Sequence of chain 1.A:
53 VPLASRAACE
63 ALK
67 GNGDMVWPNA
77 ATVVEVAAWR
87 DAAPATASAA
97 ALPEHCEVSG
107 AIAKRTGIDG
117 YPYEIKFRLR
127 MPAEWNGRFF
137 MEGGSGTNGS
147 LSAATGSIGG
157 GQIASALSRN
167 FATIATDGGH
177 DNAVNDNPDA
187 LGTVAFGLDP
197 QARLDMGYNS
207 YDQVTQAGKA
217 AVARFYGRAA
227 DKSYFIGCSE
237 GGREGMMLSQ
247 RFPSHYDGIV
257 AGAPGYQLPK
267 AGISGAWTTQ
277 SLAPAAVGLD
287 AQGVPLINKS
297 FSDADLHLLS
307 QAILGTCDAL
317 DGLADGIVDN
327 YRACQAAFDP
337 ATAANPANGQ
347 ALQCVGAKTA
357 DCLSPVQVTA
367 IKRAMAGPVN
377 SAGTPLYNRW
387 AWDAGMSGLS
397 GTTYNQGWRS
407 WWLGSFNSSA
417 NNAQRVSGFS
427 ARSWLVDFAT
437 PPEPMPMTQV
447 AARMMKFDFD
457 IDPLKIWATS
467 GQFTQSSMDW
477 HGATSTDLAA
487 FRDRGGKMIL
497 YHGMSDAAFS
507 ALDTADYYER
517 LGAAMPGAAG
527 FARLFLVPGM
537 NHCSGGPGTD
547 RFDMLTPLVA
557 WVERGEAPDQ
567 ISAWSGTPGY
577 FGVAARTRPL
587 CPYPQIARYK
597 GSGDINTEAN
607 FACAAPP

A protein and the small-molecule ligand that binds it are described below.
Small molecule (SMILES): O=C(O)c1ccc(C(=O)OCCO)cc1

Binding-site contacts:
Ligand atom O2 contacts residue LEU264 of chain 1.A at 3.6 Å.
Ligand atom C9 contacts residue TRP407 of chain 1.A at 3.6 Å (hydrophobic).
Ligand atom C2 contacts residue ALA267 of chain 1.A at 3.8 Å (hydrophobic).
Ligand atom C2 contacts residue PHE434 of chain 1.A at 3.6 Å (hydrophobic).
Ligand atom C6 contacts residue GLY142 of chain 1.A at 3.4 Å.
Ligand atom O3 contacts residue SER426 of chain 1.A at 2.8 Å (h-bond).
Ligand atom O5 contacts residue SER235 of chain 1.A at 2.2 Å (h-bond).
Ligand atom C5 contacts residue LEU264 of chain 1.A at 3.8 Å (hydrophobic).
Ligand atom C10 contacts residue SER235 of chain 1.A at 1.4 Å.
Ligand atom C4 contacts residue PHE505 of chain 1.A at 3.8 Å (hydrophobic).
Ligand atom C1 contacts residue PHE434 of chain 1.A at 3.6 Å (hydrophobic).
Ligand atom C5 contacts residue GLY142 of chain 1.A at 3.8 Å.
Ligand atom O5 contacts residue SER141 of chain 1.A at 3.8 Å.
Ligand atom O1 contacts residue ALA267 of chain 1.A at 3.3 Å.
Ligand atom O1 contacts residue TRP430 of chain 1.A at 3.7 Å.
Ligand atom O2 contacts residue SER426 of chain 1.A at 3.2 Å (h-bond).
Ligand atom C3 contacts residue LEU264 of chain 1.A at 3.6 Å (hydrophobic).
Ligand atom C3 contacts residue SER426 of chain 1.A at 3.4 Å.
Ligand atom C7 contacts residue HIS538 of chain 1.A at 3.9 Å.
Ligand atom C1 contacts residue SER426 of chain 1.A at 3.0 Å.
Ligand atom C3 contacts residue ARG421 of chain 1.A at 3.6 Å.
Ligand atom O5 contacts residue GLY142 of chain 1.A at 3.7 Å.
Ligand atom C6 contacts residue SER235 of chain 1.A at 3.4 Å.
Ligand atom C8 contacts residue TRP407 of chain 1.A at 3.6 Å (hydrophobic).
Ligand atom C2 contacts residue SER426 of chain 1.A at 3.6 Å.
Ligand atom C8 contacts residue PHE505 of chain 1.A at 3.9 Å (hydrophobic).
Ligand atom C7 contacts residue SER235 of chain 1.A at 2.4 Å.
Ligand atom O3 contacts residue ARG421 of chain 1.A at 2.4 Å (salt-bridge).
Ligand atom C10 contacts residue HIS538 of chain 1.A at 3.4 Å.
Ligand atom C8 contacts residue HIS538 of chain 1.A at 3.4 Å.
Ligand atom O5 contacts residue HIS538 of chain 1.A at 3.2 Å (h-bond).
Ligand atom C10 contacts residue GLY142 of chain 1.A at 3.6 Å.
Ligand atom C2 contacts residue LEU264 of chain 1.A at 3.0 Å (hydrophobic).
Ligand atom C8 contacts residue SER235 of chain 1.A at 3.2 Å.
Ligand atom O1 contacts residue LEU264 of chain 1.A at 3.1 Å (h-bond).
Ligand atom C10 contacts residue GLU236 of chain 1.A at 3.5 Å.
Ligand atom C9 contacts residue PHE505 of chain 1.A at 3.7 Å (hydrophobic).
Ligand atom O1 contacts residue GLY268 of chain 1.A at 3.1 Å (h-bond).
Ligand atom O1 contacts residue PHE434 of chain 1.A at 3.3 Å.
Ligand atom C1 contacts residue ALA267 of chain 1.A at 3.8 Å (hydrophobic).